Binding-site contacts:
Ligand atom CA contacts residue ALA141 of chain 1.B at 4.2 Å (hydrophobic).
Ligand atom O contacts residue THR90 of chain 1.B at 3.1 Å (h-bond).
Ligand atom CD2 contacts residue GLU13 of chain 1.B at 3.6 Å.
Ligand atom OD2 contacts residue GLY140 of chain 1.B at 3.4 Å.
Ligand atom CD contacts residue PRO88 of chain 1.B at 3.2 Å (hydrophobic).
Ligand atom OD1 contacts residue THR142 of chain 1.B at 2.6 Å (h-bond).
Ligand atom O contacts residue TYR61 of chain 1.B at 3.7 Å.
Ligand atom N contacts residue THR90 of chain 1.B at 3.0 Å (h-bond).
Ligand atom OD2 contacts residue THR142 of chain 1.B at 3.0 Å (h-bond).
Ligand atom CA contacts residue PRO88 of chain 1.B at 4.2 Å (hydrophobic).
Ligand atom N contacts residue TYR215 of chain 1.B at 3.9 Å.
Ligand atom OXT contacts residue TYR61 of chain 1.B at 4.2 Å.
Ligand atom CD2 contacts residue ASN172 of chain 1.B at 3.5 Å.
Ligand atom C contacts residue ALA141 of chain 1.B at 3.8 Å (hydrophobic).
Ligand atom CD contacts residue GLU189 of chain 1.B at 3.4 Å.
Ligand atom C contacts residue THR90 of chain 1.B at 3.3 Å.
Ligand atom N contacts residue PRO88 of chain 1.B at 3.0 Å (h-bond).
Ligand atom CB contacts residue GLU189 of chain 1.B at 4.1 Å.
Ligand atom CG2 contacts residue TYR61 of chain 1.B at 3.4 Å (hydrophobic).
Ligand atom CD1 contacts residue VAL137 of chain 1.B at 3.8 Å (hydrophobic).
Ligand atom OD1 contacts residue GLU189 of chain 1.B at 3.7 Å.
Ligand atom CD2 contacts residue TYR61 of chain 1.B at 3.3 Å (hydrophobic).
Ligand atom O contacts residue PRO88 of chain 1.B at 3.6 Å.
Ligand atom OXT contacts residue ARG95 of chain 1.B at 3.3 Å (salt-bridge).
Ligand atom CD1 contacts residue TYR61 of chain 1.B at 3.7 Å (hydrophobic).
Ligand atom CB1 contacts residue GLU189 of chain 1.B at 3.7 Å.
Ligand atom CG1 contacts residue THR142 of chain 1.B at 3.4 Å.
Ligand atom OXT contacts residue GLY140 of chain 1.B at 3.8 Å.
Ligand atom C contacts residue ARG95 of chain 1.B at 3.3 Å.
Ligand atom CG1 contacts residue GLU189 of chain 1.B at 3.9 Å.
Ligand atom CG contacts residue TYR61 of chain 1.B at 3.6 Å (hydrophobic).
Ligand atom CG1 contacts residue ALA141 of chain 1.B at 4.1 Å (hydrophobic).
Ligand atom O contacts residue LEU89 of chain 1.B at 3.9 Å.
Ligand atom OD2 contacts residue ALA141 of chain 1.B at 2.9 Å (h-bond).
Ligand atom CA contacts residue THR90 of chain 1.B at 3.2 Å.
Ligand atom N contacts residue GLU189 of chain 1.B at 2.8 Å (salt-bridge).
Ligand atom CA contacts residue GLU189 of chain 1.B at 3.5 Å.
Ligand atom CD contacts residue TYR61 of chain 1.B at 3.8 Å (hydrophobic).
Ligand atom OXT contacts residue ALA141 of chain 1.B at 3.0 Å (h-bond).
Ligand atom O contacts residue ARG95 of chain 1.B at 2.7 Å (salt-bridge).

This protein binds this small molecule.
Small molecule (SMILES): C=C(C)[C@H]1CN[C@H](C(=O)O)[C@H]1CC(=O)O

Sequence of chain 1.B:
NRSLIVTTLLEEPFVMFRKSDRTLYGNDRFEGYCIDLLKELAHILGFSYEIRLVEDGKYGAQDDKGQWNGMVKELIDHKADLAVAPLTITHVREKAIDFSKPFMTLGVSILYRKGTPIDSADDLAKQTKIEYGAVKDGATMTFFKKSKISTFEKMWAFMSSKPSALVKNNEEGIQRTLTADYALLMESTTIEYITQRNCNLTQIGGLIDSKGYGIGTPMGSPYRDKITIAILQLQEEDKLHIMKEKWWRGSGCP